Binding-site contacts:
Ligand atom C3 contacts residue ASN314 of chain 1.B at 3.8 Å.
Ligand atom C7 contacts residue ASN314 of chain 1.B at 3.6 Å.
Ligand atom N2 contacts residue ASN314 of chain 1.B at 3.0 Å (h-bond).
Ligand atom C1 contacts residue VAL317 of chain 1.B at 4.1 Å (hydrophobic).
Ligand atom C5 contacts residue ASN314 of chain 1.B at 3.7 Å.
Ligand atom C4 contacts residue ASN314 of chain 1.B at 4.2 Å.
Ligand atom C2 contacts residue ASN314 of chain 1.B at 2.5 Å.
Ligand atom O5 contacts residue VAL317 of chain 1.B at 3.6 Å.
Ligand atom C8 contacts residue ASN314 of chain 1.B at 3.8 Å.
Ligand atom O5 contacts residue ASN314 of chain 1.B at 2.4 Å (h-bond).
Ligand atom C1 contacts residue THR316 of chain 1.B at 4.4 Å.
Ligand atom C1 contacts residue ASN314 of chain 1.B at 1.5 Å.

This protein binds this small molecule.
Small molecule (SMILES): CC(=O)N[C@@H]1[C@@H](O)[C@H](O)[C@@H](CO)O[C@H]1O

Sequence of chain 1.B:
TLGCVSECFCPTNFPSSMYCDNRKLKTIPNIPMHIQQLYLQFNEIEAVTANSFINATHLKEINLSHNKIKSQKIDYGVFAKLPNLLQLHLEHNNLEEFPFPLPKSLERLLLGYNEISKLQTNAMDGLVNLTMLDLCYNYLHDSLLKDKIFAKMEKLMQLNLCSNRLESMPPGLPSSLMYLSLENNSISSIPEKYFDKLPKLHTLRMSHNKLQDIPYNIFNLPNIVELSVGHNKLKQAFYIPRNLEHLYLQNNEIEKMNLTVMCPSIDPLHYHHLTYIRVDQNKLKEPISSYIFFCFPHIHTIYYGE